Binding-site contacts:
Ligand atom C6 contacts residue TRP1247 of chain 1.A at 4.1 Å (hydrophobic).
Ligand atom C7 contacts residue TRP1247 of chain 1.A at 4.4 Å (hydrophobic).
Ligand atom C12 contacts residue PHE1254 of chain 1.A at 4.3 Å (hydrophobic).
Ligand atom C7 contacts residue CLR1 of chain 1.J at 3.8 Å.
Ligand atom C11 contacts residue THR611 of chain 1.A at 3.7 Å.
Ligand atom C5 contacts residue TRP1247 of chain 1.A at 4.3 Å (hydrophobic).
Ligand atom C19 contacts residue THR611 of chain 1.A at 4.4 Å.
Ligand atom C21 contacts residue VAL615 of chain 1.A at 3.8 Å (hydrophobic).
Ligand atom C1 contacts residue PHE1246 of chain 1.A at 3.7 Å (hydrophobic).
Ligand atom C3 contacts residue TRP1247 of chain 1.A at 4.3 Å (hydrophobic).
Ligand atom C6 contacts residue CLR1 of chain 1.J at 3.6 Å.
Ligand atom C2 contacts residue PHE1246 of chain 1.A at 4.4 Å (hydrophobic).
Ligand atom C2 contacts residue THR611 of chain 1.A at 4.4 Å.
Ligand atom C16 contacts residue CLR1 of chain 1.J at 4.3 Å.
Ligand atom C17 contacts residue ILE1250 of chain 1.A at 4.2 Å (hydrophobic).
Ligand atom C12 contacts residue VAL615 of chain 1.A at 4.0 Å (hydrophobic).
Ligand atom C14 contacts residue ILE1250 of chain 1.A at 4.4 Å (hydrophobic).
Ligand atom C1 contacts residue THR611 of chain 1.A at 3.8 Å.
Ligand atom C15 contacts residue CLR1 of chain 1.J at 3.9 Å.
Ligand atom C16 contacts residue ILE1250 of chain 1.A at 3.8 Å (hydrophobic).
Ligand atom C15 contacts residue ILE1250 of chain 1.A at 4.4 Å (hydrophobic).

A protein and the small-molecule ligand that binds it are described below.
Small molecule (SMILES): CC(C)CCC[C@@H](C)[C@H]1CC[C@H]2[C@@H]3CC=C4C[C@@H](O)CC[C@]4(C)[C@H]3CC[C@]12C

Sequence of chain 1.A:
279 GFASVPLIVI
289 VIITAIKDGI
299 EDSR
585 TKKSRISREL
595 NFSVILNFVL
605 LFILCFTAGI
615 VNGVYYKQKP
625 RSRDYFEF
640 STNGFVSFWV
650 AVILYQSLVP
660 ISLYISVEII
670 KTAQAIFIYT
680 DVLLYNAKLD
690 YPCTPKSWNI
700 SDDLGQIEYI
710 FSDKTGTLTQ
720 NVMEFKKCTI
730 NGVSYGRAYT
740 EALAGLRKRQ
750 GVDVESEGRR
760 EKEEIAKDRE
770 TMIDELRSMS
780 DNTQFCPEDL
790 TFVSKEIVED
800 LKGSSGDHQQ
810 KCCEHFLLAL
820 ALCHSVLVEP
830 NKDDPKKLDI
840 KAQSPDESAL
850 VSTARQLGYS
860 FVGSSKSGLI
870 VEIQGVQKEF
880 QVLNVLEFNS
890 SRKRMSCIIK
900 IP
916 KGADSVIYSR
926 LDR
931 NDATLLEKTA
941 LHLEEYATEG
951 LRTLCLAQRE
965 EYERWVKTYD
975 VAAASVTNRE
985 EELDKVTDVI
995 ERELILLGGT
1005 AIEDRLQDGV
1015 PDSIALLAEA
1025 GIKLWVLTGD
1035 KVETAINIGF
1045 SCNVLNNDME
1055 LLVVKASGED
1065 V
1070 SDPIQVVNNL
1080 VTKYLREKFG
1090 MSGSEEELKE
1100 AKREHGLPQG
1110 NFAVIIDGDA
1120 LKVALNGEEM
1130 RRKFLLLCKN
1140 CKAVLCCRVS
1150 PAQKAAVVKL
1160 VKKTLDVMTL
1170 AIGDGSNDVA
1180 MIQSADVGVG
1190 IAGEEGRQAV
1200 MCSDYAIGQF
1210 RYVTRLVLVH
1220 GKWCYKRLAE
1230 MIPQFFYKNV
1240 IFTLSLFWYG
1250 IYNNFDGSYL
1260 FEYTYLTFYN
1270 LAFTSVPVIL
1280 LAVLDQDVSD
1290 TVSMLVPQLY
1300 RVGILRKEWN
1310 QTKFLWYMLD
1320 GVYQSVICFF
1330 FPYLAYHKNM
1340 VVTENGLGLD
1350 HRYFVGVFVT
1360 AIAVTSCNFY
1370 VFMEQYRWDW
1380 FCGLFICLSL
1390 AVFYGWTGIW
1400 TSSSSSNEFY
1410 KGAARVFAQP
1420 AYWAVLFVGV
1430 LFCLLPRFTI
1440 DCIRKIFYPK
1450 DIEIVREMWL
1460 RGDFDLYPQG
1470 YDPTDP